Binding-site contacts:
Ligand atom F38 contacts residue ALA58 of chain 1.A at 3.6 Å.
Ligand atom N11 contacts residue ALA40 of chain 1.A at 3.3 Å.
Ligand atom C35 contacts residue LEU72 of chain 1.A at 3.7 Å (hydrophobic).
Ligand atom C32 contacts residue PHE152 of chain 1.A at 3.7 Å (hydrophobic).
Ligand atom C30 contacts residue ASP151 of chain 1.A at 3.7 Å.
Ligand atom C04 contacts residue LEU140 of chain 1.A at 3.7 Å (hydrophobic).
Ligand atom N11 contacts residue GLU87 of chain 1.A at 3.0 Å (salt-bridge).
Ligand atom C13 contacts residue LEU20 of chain 1.A at 3.6 Å (hydrophobic).
Ligand atom N31 contacts residue SER150 of chain 1.A at 3.2 Å (h-bond).
Ligand atom F39 contacts residue ALA58 of chain 1.A at 3.3 Å.
Ligand atom C12 contacts residue VAL28 of chain 1.A at 3.7 Å (hydrophobic).
Ligand atom C34 contacts residue LEU154 of chain 1.A at 3.7 Å (hydrophobic).
Ligand atom N11 contacts residue THR86 of chain 1.A at 3.3 Å (h-bond).
Ligand atom C21 contacts residue ASP151 of chain 1.A at 3.5 Å.
Ligand atom F37 contacts residue ILE84 of chain 1.A at 3.5 Å.
Ligand atom F37 contacts residue PHE54 of chain 1.A at 3.3 Å.
Ligand atom F38 contacts residue ILE84 of chain 1.A at 3.5 Å.
Ligand atom N01 contacts residue MET89 of chain 1.A at 3.0 Å (h-bond).
Ligand atom N08 contacts residue VAL28 of chain 1.A at 3.6 Å.
Ligand atom N11 contacts residue LEU140 of chain 1.A at 3.6 Å.
Ligand atom C02 contacts residue MET89 of chain 1.A at 3.1 Å (hydrophobic).
Ligand atom C32 contacts residue ASP151 of chain 1.A at 3.6 Å.
Ligand atom F38 contacts residue LEU72 of chain 1.A at 3.5 Å.
Ligand atom N29 contacts residue SER150 of chain 1.A at 3.0 Å (h-bond).
Ligand atom C19 contacts residue THR86 of chain 1.A at 3.7 Å.
Ligand atom C30 contacts residue SER150 of chain 1.A at 3.6 Å.
Ligand atom F39 contacts residue LEU154 of chain 1.A at 3.6 Å.
Ligand atom C25 contacts residue ASN138 of chain 1.A at 3.4 Å.
Ligand atom N31 contacts residue ASP151 of chain 1.A at 3.0 Å (salt-bridge).
Ligand atom O43 contacts residue GLY92 of chain 1.A at 3.5 Å.
Ligand atom C21 contacts residue SER150 of chain 1.A at 3.6 Å.
Ligand atom O23 contacts residue LEU140 of chain 1.A at 3.6 Å.
Ligand atom C26 contacts residue ARG137 of chain 1.A at 3.4 Å.
Ligand atom O28 contacts residue ILE84 of chain 1.A at 3.5 Å.
Ligand atom C25 contacts residue SER150 of chain 1.A at 3.6 Å.
Ligand atom C03 contacts residue LEU20 of chain 1.A at 3.7 Å (hydrophobic).
Ligand atom C05 contacts residue LEU140 of chain 1.A at 3.7 Å (hydrophobic).
Ligand atom O43 contacts residue CYS93 of chain 1.A at 2.8 Å (h-bond).
Ligand atom C04 contacts residue ALA40 of chain 1.A at 3.5 Å (hydrophobic).
Ligand atom N29 contacts residue ASP151 of chain 1.A at 3.2 Å (salt-bridge).

This protein binds this small molecule.
Small molecule (SMILES): Nc1nccn2c([C@@H]3CC[C@H]4CCC(=O)N4C3)nc(-c3ccc(C(=O)Nc4cc(C(F)(F)F)ccn4)cc3OC3CC3)c12

Sequence of chain 1.A:
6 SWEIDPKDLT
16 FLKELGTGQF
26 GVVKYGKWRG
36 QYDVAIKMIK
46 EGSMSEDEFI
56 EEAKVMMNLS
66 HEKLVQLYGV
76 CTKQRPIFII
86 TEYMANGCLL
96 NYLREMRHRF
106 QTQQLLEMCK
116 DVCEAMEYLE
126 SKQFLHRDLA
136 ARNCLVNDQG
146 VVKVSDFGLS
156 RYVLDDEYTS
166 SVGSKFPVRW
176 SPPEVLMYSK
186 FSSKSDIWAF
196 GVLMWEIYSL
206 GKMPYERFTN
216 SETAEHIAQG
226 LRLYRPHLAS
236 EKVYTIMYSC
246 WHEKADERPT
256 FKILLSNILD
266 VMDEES